Binding-site contacts:
Ligand atom C4 contacts residue ILE147 of chain 1.A at 3.8 Å (hydrophobic).
Ligand atom C5 contacts residue ILE147 of chain 1.A at 3.7 Å (hydrophobic).
Ligand atom C3 contacts residue MET145 of chain 1.A at 3.9 Å (hydrophobic).
Ligand atom C7 contacts residue LEU149 of chain 1.B at 3.7 Å (hydrophobic).
Ligand atom C9 contacts residue ARG148 of chain 1.B at 3.7 Å.
Ligand atom C8 contacts residue LEU133 of chain 1.B at 3.9 Å (hydrophobic).
Ligand atom C5 contacts residue ARG148 of chain 1.B at 4.2 Å.
Ligand atom C11 contacts residue ARG148 of chain 1.B at 3.9 Å.
Ligand atom C7 contacts residue ARG148 of chain 1.B at 3.8 Å.
Ligand atom C9 contacts residue ASP137 of chain 1.B at 4.1 Å.
Ligand atom C3 contacts residue LEU140 of chain 1.A at 3.9 Å (hydrophobic).
Ligand atom C13 contacts residue MET145 of chain 1.A at 4.1 Å (hydrophobic).
Ligand atom C18 contacts residue LEU143 of chain 1.A at 3.5 Å (hydrophobic).
Ligand atom C2 contacts residue ARG148 of chain 1.A at 4.0 Å.
Ligand atom C8 contacts residue ARG148 of chain 1.B at 3.8 Å.
Ligand atom C9 contacts residue LEU140 of chain 1.B at 4.2 Å (hydrophobic).
Ligand atom C9 contacts residue LEU133 of chain 1.B at 4.0 Å (hydrophobic).
Ligand atom C6 contacts residue SER150 of chain 1.B at 3.6 Å.
Ligand atom C10 contacts residue ASP137 of chain 1.B at 3.5 Å.
Ligand atom C4 contacts residue MET145 of chain 1.A at 3.6 Å (hydrophobic).
Ligand atom C7 contacts residue SER150 of chain 1.B at 4.2 Å.
Ligand atom C9 contacts residue PHE136 of chain 1.B at 4.0 Å (hydrophobic).
Ligand atom C5 contacts residue MET145 of chain 1.A at 3.7 Å (hydrophobic).
Ligand atom C17 contacts residue MET145 of chain 1.A at 4.0 Å (hydrophobic).
Ligand atom C10 contacts residue ARG148 of chain 1.B at 3.7 Å.
Ligand atom C18 contacts residue MET145 of chain 1.A at 3.4 Å (hydrophobic).
Ligand atom C3 contacts residue ARG148 of chain 1.A at 3.6 Å.
Ligand atom C5 contacts residue HIS146 of chain 1.A at 3.7 Å.
Ligand atom C8 contacts residue ALA23 of chain 1.B at 4.2 Å (hydrophobic).
Ligand atom N2 contacts residue MET145 of chain 1.A at 4.2 Å.
Ligand atom C16 contacts residue LEU133 of chain 1.B at 4.2 Å (hydrophobic).
Ligand atom C7 contacts residue LEU133 of chain 1.B at 4.1 Å (hydrophobic).
Ligand atom N2 contacts residue LEU143 of chain 1.A at 4.1 Å.
Ligand atom C3 contacts residue ALA25 of chain 1.A at 4.0 Å (hydrophobic).
Ligand atom C6 contacts residue HIS146 of chain 1.A at 4.2 Å.
Ligand atom C4 contacts residue ARG148 of chain 1.A at 3.5 Å.
Ligand atom C2 contacts residue LEU140 of chain 1.A at 4.0 Å (hydrophobic).
Ligand atom C6 contacts residue MET145 of chain 1.A at 4.1 Å (hydrophobic).
Ligand atom C8 contacts residue PHE136 of chain 1.B at 3.8 Å (hydrophobic).
Ligand atom C12 contacts residue ARG148 of chain 1.B at 3.9 Å.

The small molecule below binds the protein below.
Small molecule (SMILES): CNCCCN1c2ccccc2CCc2ccccc21

Sequence of chain 1.B:
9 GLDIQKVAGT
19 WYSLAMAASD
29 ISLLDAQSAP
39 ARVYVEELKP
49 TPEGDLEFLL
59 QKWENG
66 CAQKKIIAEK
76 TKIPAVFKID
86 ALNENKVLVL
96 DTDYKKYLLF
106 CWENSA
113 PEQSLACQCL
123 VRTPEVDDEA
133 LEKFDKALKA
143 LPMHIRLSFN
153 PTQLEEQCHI

Sequence of chain 1.A:
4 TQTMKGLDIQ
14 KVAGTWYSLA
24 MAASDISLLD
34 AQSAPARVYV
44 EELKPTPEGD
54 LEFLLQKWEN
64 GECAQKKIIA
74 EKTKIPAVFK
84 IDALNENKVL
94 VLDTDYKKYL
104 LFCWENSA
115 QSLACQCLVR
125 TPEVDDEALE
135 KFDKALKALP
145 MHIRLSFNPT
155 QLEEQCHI